Sequence of chain 1.B:
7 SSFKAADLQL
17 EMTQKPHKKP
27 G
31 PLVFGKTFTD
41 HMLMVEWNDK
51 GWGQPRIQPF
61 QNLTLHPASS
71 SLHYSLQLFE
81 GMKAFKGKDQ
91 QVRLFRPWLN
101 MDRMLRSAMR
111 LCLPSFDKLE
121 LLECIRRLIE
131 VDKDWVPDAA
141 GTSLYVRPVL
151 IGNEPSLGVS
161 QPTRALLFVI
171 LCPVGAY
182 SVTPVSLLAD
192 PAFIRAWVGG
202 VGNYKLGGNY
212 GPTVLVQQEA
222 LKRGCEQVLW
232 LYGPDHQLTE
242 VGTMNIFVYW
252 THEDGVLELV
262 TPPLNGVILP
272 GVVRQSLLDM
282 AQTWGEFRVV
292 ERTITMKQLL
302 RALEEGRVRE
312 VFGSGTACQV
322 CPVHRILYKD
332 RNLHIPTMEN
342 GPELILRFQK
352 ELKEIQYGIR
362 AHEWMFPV

Sequence of chain 1.A:
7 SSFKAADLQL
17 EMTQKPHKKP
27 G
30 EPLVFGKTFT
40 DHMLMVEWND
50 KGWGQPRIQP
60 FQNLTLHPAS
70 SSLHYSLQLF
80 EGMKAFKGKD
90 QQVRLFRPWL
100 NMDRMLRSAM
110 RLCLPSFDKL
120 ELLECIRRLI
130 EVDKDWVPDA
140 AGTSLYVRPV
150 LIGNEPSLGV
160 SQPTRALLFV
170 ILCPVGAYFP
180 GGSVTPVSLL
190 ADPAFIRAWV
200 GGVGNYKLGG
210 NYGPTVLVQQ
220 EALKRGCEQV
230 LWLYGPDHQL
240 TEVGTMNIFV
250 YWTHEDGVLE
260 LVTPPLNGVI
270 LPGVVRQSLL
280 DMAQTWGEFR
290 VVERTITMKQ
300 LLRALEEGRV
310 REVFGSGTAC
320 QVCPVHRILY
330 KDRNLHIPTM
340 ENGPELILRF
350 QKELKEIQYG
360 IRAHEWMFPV

Binding-site contacts:
Ligand atom CE2 contacts residue TYR74 of chain 1.B at 3.1 Å (hydrophobic).
Ligand atom OXT contacts residue GLY316 of chain 1.A at 4.1 Å.
Ligand atom CA contacts residue LYS206 of chain 1.A at 3.7 Å.
Ligand atom CZ contacts residue PHE34 of chain 1.A at 4.0 Å (hydrophobic).
Ligand atom CB contacts residue PLP1 of chain 1.C at 3.6 Å.
Ligand atom NAL contacts residue LYS206 of chain 1.A at 3.2 Å (salt-bridge).
Ligand atom OH contacts residue PHE79 of chain 1.A at 3.5 Å.
Ligand atom OXT contacts residue THR244 of chain 1.A at 3.2 Å (h-bond).
Ligand atom CG contacts residue THR244 of chain 1.A at 3.7 Å.
Ligand atom O contacts residue PLP1 of chain 1.C at 4.0 Å.
Ligand atom O contacts residue THR317 of chain 1.A at 3.5 Å (h-bond).
Ligand atom CD2 contacts residue TYR74 of chain 1.B at 4.2 Å (hydrophobic).
Ligand atom CZ contacts residue TYR74 of chain 1.B at 3.4 Å (hydrophobic).
Ligand atom O contacts residue ALA318 of chain 1.A at 2.8 Å (h-bond).
Ligand atom CE2 contacts residue LEU157 of chain 1.B at 3.8 Å (hydrophobic).
Ligand atom CD1 contacts residue ALA318 of chain 1.A at 3.8 Å (hydrophobic).
Ligand atom CE1 contacts residue PHE34 of chain 1.A at 3.4 Å (hydrophobic).
Ligand atom C contacts residue ALA318 of chain 1.A at 3.7 Å (hydrophobic).
Ligand atom OH contacts residue THR244 of chain 1.A at 4.0 Å.
Ligand atom CA contacts residue THR244 of chain 1.A at 3.4 Å.
Ligand atom CA contacts residue PLP1 of chain 1.C at 3.0 Å.
Ligand atom NAL contacts residue THR244 of chain 1.A at 3.6 Å.
Ligand atom CZ contacts residue LEU157 of chain 1.B at 3.3 Å (hydrophobic).
Ligand atom NAL contacts residue PLP1 of chain 1.C at 3.4 Å.
Ligand atom CD1 contacts residue THR244 of chain 1.A at 4.1 Å.
Ligand atom OXT contacts residue THR317 of chain 1.A at 4.1 Å.
Ligand atom OXT contacts residue MET245 of chain 1.A at 4.1 Å.
Ligand atom CE1 contacts residue TYR177 of chain 1.A at 4.0 Å (hydrophobic).
Ligand atom OXT contacts residue ALA318 of chain 1.A at 3.8 Å.
Ligand atom C contacts residue THR244 of chain 1.A at 3.7 Å.
Ligand atom C contacts residue THR317 of chain 1.A at 3.9 Å.
Ligand atom CE2 contacts residue ARG147 of chain 1.A at 3.8 Å.
Ligand atom CE2 contacts residue VAL159 of chain 1.B at 3.6 Å (hydrophobic).
Ligand atom C contacts residue PLP1 of chain 1.C at 4.1 Å.
Ligand atom CD2 contacts residue ARG147 of chain 1.A at 4.1 Å.
Ligand atom CZ contacts residue ARG147 of chain 1.A at 4.0 Å.
Ligand atom CB contacts residue LYS206 of chain 1.A at 3.8 Å.
Ligand atom CB contacts residue THR244 of chain 1.A at 3.4 Å.
Ligand atom NAL contacts residue PHE79 of chain 1.A at 4.1 Å.
Ligand atom OH contacts residue TYR211 of chain 1.A at 4.2 Å.

This small molecule binds to this protein.
Small molecule (SMILES): O=C(O)Cc1noc2ccccc12